This small molecule binds to this protein.
Small molecule (SMILES): Oc1cc(Cl)ccc1Oc1ccc(Cl)cc1Cl

Sequence of chain 1.A:
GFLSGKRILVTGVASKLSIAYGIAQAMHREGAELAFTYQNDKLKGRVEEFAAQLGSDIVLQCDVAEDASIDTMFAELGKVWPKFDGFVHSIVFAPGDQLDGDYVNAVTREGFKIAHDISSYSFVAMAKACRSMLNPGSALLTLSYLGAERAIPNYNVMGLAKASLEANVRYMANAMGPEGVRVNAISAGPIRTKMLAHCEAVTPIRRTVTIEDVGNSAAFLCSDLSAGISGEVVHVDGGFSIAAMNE

Binding-site contacts:
Ligand atom C8 contacts residue NAD1 of chain 1.C at 3.8 Å.
Ligand atom C11 contacts residue VAL93 of chain 1.A at 4.4 Å (hydrophobic).
Ligand atom O17 contacts residue NAD1 of chain 1.C at 2.6 Å (h-bond).
Ligand atom C4 contacts residue NAD1 of chain 1.C at 3.6 Å.
Ligand atom C13 contacts residue MET159 of chain 1.A at 4.4 Å (hydrophobic).
Ligand atom C13 contacts residue TYR156 of chain 1.A at 4.4 Å (hydrophobic).
Ligand atom C13 contacts residue VAL93 of chain 1.A at 4.1 Å (hydrophobic).
Ligand atom CL15 contacts residue LEU100 of chain 1.A at 3.6 Å.
Ligand atom CL14 contacts residue NAD1 of chain 1.C at 4.0 Å.
Ligand atom O7 contacts residue NAD1 of chain 1.C at 3.1 Å (h-bond).
Ligand atom C2 contacts residue NAD1 of chain 1.C at 3.6 Å.
Ligand atom C6 contacts residue TYR156 of chain 1.A at 3.5 Å (hydrophobic).
Ligand atom CL14 contacts residue PRO191 of chain 1.A at 3.6 Å.
Ligand atom C3 contacts residue NAD1 of chain 1.C at 3.5 Å.
Ligand atom C12 contacts residue LEU100 of chain 1.A at 3.7 Å (hydrophobic).
Ligand atom C1 contacts residue TYR156 of chain 1.A at 3.6 Å (hydrophobic).
Ligand atom C3 contacts residue LYS205 of chain 1.A at 3.4 Å.
Ligand atom O17 contacts residue LYS163 of chain 1.A at 4.0 Å.
Ligand atom C9 contacts residue VAL93 of chain 1.A at 3.4 Å (hydrophobic).
Ligand atom C11 contacts residue LEU100 of chain 1.A at 4.0 Å (hydrophobic).
Ligand atom C13 contacts residue NAD1 of chain 1.C at 4.4 Å.
Ligand atom CL15 contacts residue ALA95 of chain 1.A at 3.5 Å.
Ligand atom C1 contacts residue NAD1 of chain 1.C at 3.5 Å.
Ligand atom C12 contacts residue VAL93 of chain 1.A at 4.2 Å (hydrophobic).
Ligand atom O7 contacts residue VAL93 of chain 1.A at 4.1 Å.
Ligand atom CL15 contacts residue PHE94 of chain 1.A at 4.0 Å.
Ligand atom C10 contacts residue VAL93 of chain 1.A at 3.8 Å (hydrophobic).
Ligand atom C6 contacts residue NAD1 of chain 1.C at 3.4 Å.
Ligand atom O17 contacts residue TYR146 of chain 1.A at 4.3 Å.
Ligand atom CL14 contacts residue TYR146 of chain 1.A at 3.6 Å.
Ligand atom CL16 contacts residue NAD1 of chain 1.C at 3.1 Å.
Ligand atom CL16 contacts residue VAL93 of chain 1.A at 3.6 Å.
Ligand atom C8 contacts residue VAL93 of chain 1.A at 3.8 Å (hydrophobic).
Ligand atom C4 contacts residue LYS205 of chain 1.A at 4.4 Å.
Ligand atom C2 contacts residue LYS205 of chain 1.A at 4.2 Å.
Ligand atom C5 contacts residue NAD1 of chain 1.C at 3.6 Å.
Ligand atom C1 contacts residue TYR146 of chain 1.A at 3.8 Å (hydrophobic).
Ligand atom C12 contacts residue MET159 of chain 1.A at 4.0 Å (hydrophobic).
Ligand atom O17 contacts residue TYR156 of chain 1.A at 2.7 Å (h-bond).
Ligand atom CL14 contacts residue LYS205 of chain 1.A at 4.1 Å.